This protein binds this small molecule.
Small molecule (SMILES): Cc1nc2scc(-c3ccc(F)cc3)c2c(=O)[nH]1

Binding-site contacts:
Ligand atom C13 contacts residue SER111 of chain 1.B at 4.0 Å.
Ligand atom C02 contacts residue ILE112 of chain 1.B at 3.9 Å (hydrophobic).
Ligand atom C07 contacts residue ILE112 of chain 1.B at 4.1 Å (hydrophobic).
Ligand atom C06 contacts residue TRP73 of chain 1.B at 3.6 Å (hydrophobic).
Ligand atom N03 contacts residue TRP42 of chain 1.B at 3.5 Å.
Ligand atom N18 contacts residue CYS43 of chain 1.B at 4.4 Å.
Ligand atom C04 contacts residue TRP42 of chain 1.B at 4.0 Å (hydrophobic).
Ligand atom S05 contacts residue TRP42 of chain 1.B at 3.6 Å.
Ligand atom F12 contacts residue GLU110 of chain 1.B at 3.4 Å.
Ligand atom C15 contacts residue ILE112 of chain 1.B at 3.5 Å (hydrophobic).
Ligand atom C16 contacts residue ILE112 of chain 1.B at 3.7 Å (hydrophobic).
Ligand atom O17 contacts residue ILE112 of chain 1.B at 3.5 Å (h-bond).
Ligand atom C02 contacts residue CYS43 of chain 1.B at 3.7 Å (hydrophobic).
Ligand atom C09 contacts residue GLU110 of chain 1.B at 4.1 Å.
Ligand atom S05 contacts residue TRP73 of chain 1.B at 3.6 Å.
Ligand atom C13 contacts residue VAL109 of chain 1.B at 3.6 Å (hydrophobic).
Ligand atom C10 contacts residue GLU110 of chain 1.B at 3.4 Å.
Ligand atom C13 contacts residue GLU110 of chain 1.B at 4.0 Å.
Ligand atom C01 contacts residue PRO44 of chain 1.B at 4.1 Å (hydrophobic).
Ligand atom C14 contacts residue TRP73 of chain 1.B at 3.8 Å (hydrophobic).
Ligand atom C04 contacts residue ILE112 of chain 1.B at 3.5 Å (hydrophobic).
Ligand atom S05 contacts residue ILE112 of chain 1.B at 3.7 Å.
Ligand atom F12 contacts residue VAL109 of chain 1.B at 3.3 Å.
Ligand atom C10 contacts residue SER111 of chain 1.B at 4.3 Å.
Ligand atom C01 contacts residue CYS43 of chain 1.B at 3.2 Å (hydrophobic).
Ligand atom N03 contacts residue CYS43 of chain 1.B at 4.1 Å.
Ligand atom F12 contacts residue SER111 of chain 1.B at 4.3 Å.
Ligand atom N18 contacts residue ILE112 of chain 1.B at 3.9 Å.
Ligand atom C01 contacts residue PRO45 of chain 1.B at 4.5 Å (hydrophobic).
Ligand atom C06 contacts residue ILE112 of chain 1.B at 4.3 Å (hydrophobic).
Ligand atom C11 contacts residue GLU110 of chain 1.B at 3.4 Å.
Ligand atom C11 contacts residue SER111 of chain 1.B at 4.0 Å.
Ligand atom O17 contacts residue SER111 of chain 1.B at 3.4 Å.
Ligand atom C09 contacts residue SER111 of chain 1.B at 4.2 Å.
Ligand atom C11 contacts residue VAL109 of chain 1.B at 3.9 Å (hydrophobic).
Ligand atom C16 contacts residue SER111 of chain 1.B at 4.4 Å.
Ligand atom N03 contacts residue ILE112 of chain 1.B at 3.6 Å.
Ligand atom C13 contacts residue TRP73 of chain 1.B at 4.1 Å (hydrophobic).
Ligand atom C14 contacts residue SER111 of chain 1.B at 4.3 Å.
Ligand atom C08 contacts residue SER111 of chain 1.B at 4.2 Å.

Sequence of chain 1.B:
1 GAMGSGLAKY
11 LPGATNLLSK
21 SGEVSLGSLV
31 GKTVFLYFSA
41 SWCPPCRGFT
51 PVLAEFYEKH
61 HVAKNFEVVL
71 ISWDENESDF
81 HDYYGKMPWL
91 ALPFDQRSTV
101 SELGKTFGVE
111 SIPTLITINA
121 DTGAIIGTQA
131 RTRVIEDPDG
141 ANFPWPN